The protein below binds the small molecule below.
Small molecule (SMILES): CC(=O)N[C@@H]1[C@@H](O)[C@H](O)[C@@H](CO)O[C@H]1O

Sequence of chain 1.B:
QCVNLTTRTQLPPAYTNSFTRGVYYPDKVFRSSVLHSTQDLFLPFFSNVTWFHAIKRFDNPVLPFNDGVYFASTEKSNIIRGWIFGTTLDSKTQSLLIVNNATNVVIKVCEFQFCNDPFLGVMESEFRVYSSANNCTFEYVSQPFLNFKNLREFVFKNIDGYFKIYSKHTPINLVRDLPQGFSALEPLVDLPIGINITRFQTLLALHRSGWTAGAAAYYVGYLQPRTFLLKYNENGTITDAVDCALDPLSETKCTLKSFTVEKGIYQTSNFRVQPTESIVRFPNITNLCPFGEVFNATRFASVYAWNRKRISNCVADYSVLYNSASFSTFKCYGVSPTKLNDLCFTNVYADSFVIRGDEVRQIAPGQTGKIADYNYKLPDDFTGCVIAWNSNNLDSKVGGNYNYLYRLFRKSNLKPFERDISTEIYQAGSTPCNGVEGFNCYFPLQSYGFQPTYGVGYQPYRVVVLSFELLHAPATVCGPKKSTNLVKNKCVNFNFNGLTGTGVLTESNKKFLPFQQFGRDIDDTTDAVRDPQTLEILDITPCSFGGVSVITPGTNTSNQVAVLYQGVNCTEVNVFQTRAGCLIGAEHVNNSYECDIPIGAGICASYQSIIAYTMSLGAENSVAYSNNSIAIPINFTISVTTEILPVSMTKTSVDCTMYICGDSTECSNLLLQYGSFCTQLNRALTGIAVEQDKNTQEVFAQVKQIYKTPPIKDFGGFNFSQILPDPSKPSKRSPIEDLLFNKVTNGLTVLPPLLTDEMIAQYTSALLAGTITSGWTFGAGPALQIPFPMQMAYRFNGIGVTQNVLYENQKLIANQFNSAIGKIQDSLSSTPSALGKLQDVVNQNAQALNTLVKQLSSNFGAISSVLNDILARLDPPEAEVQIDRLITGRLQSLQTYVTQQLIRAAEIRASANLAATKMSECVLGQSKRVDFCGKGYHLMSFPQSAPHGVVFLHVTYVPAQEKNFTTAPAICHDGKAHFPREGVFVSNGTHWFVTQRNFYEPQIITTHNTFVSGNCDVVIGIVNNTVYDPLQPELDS

Binding-site contacts:
Ligand atom C8 contacts residue ASN710 of chain 1.A at 4.4 Å.
Ligand atom C8 contacts residue ASN709 of chain 1.A at 4.2 Å.
Ligand atom C5 contacts residue ASN709 of chain 1.A at 3.7 Å.
Ligand atom C1 contacts residue ASN709 of chain 1.A at 1.4 Å.
Ligand atom C4 contacts residue ASN709 of chain 1.A at 4.2 Å.
Ligand atom C8 contacts residue GLY1131 of chain 1.A at 3.8 Å.
Ligand atom O6 contacts residue ASP796 of chain 1.B at 4.3 Å.
Ligand atom C3 contacts residue ASN709 of chain 1.A at 3.8 Å.
Ligand atom O7 contacts residue ASN709 of chain 1.A at 3.2 Å (h-bond).
Ligand atom C2 contacts residue ASN709 of chain 1.A at 2.4 Å.
Ligand atom C1 contacts residue ASP796 of chain 1.B at 4.4 Å.
Ligand atom O5 contacts residue ASP796 of chain 1.B at 3.8 Å.
Ligand atom N2 contacts residue ASN709 of chain 1.A at 2.9 Å (h-bond).
Ligand atom C7 contacts residue ASN709 of chain 1.A at 3.2 Å.
Ligand atom O5 contacts residue ASN709 of chain 1.A at 2.4 Å (h-bond).

Sequence of chain 1.A:
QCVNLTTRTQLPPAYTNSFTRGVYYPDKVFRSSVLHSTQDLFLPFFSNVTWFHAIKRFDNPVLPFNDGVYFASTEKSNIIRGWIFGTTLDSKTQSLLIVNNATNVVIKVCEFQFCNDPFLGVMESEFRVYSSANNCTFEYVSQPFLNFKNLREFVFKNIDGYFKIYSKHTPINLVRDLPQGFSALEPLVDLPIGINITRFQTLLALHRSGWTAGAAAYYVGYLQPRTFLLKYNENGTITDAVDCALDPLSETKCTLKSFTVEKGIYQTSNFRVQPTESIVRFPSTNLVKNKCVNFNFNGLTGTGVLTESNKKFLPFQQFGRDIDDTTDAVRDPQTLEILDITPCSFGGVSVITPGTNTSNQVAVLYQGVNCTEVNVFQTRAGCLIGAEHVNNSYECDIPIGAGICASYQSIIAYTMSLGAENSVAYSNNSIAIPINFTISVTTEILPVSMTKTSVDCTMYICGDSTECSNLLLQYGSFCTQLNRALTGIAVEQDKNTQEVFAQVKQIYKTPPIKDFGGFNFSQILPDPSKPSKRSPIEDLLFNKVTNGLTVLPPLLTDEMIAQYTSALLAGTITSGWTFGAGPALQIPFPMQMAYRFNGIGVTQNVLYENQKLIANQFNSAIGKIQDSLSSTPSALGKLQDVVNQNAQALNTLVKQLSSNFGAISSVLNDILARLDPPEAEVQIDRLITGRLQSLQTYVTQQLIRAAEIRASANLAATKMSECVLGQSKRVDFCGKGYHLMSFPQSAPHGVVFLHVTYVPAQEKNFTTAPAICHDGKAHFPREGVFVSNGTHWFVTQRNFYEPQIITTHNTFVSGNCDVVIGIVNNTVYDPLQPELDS